Binding-site contacts:
Ligand atom C19 contacts residue ASP149 of chain 1.A at 3.6 Å.
Ligand atom N8 contacts residue ALA34 of chain 1.A at 3.5 Å.
Ligand atom C15 contacts residue VAL21 of chain 1.A at 3.8 Å (hydrophobic).
Ligand atom N8 contacts residue GLU86 of chain 1.A at 3.2 Å (salt-bridge).
Ligand atom C1 contacts residue GLY14 of chain 1.A at 3.9 Å.
Ligand atom N21 contacts residue ASP149 of chain 1.A at 3.1 Å (salt-bridge).
Ligand atom C17 contacts residue VAL21 of chain 1.A at 3.9 Å (hydrophobic).
Ligand atom N9 contacts residue GLU86 of chain 1.A at 2.9 Å (salt-bridge).
Ligand atom C10 contacts residue GLU86 of chain 1.A at 3.9 Å.
Ligand atom C4 contacts residue PHE291 of chain 1.A at 3.7 Å (hydrophobic).
Ligand atom C3 contacts residue PHE291 of chain 1.A at 3.5 Å (hydrophobic).
Ligand atom N18 contacts residue PHE18 of chain 1.A at 3.6 Å.
Ligand atom C1 contacts residue LEU13 of chain 1.A at 3.9 Å (hydrophobic).
Ligand atom C7 contacts residue ALA34 of chain 1.A at 3.8 Å (hydrophobic).
Ligand atom C20 contacts residue PHE18 of chain 1.A at 3.7 Å (hydrophobic).
Ligand atom C6 contacts residue LEU88 of chain 1.A at 3.5 Å (hydrophobic).
Ligand atom C22 contacts residue ASP135 of chain 1.A at 3.4 Å.
Ligand atom C7 contacts residue LEU138 of chain 1.A at 3.8 Å (hydrophobic).
Ligand atom O11 contacts residue THR69 of chain 1.A at 3.9 Å.
Ligand atom C12 contacts residue LEU138 of chain 1.A at 3.9 Å (hydrophobic).
Ligand atom C22 contacts residue ASP149 of chain 1.A at 3.4 Å.
Ligand atom C4 contacts residue VAL21 of chain 1.A at 3.6 Å (hydrophobic).
Ligand atom N21 contacts residue ASN136 of chain 1.A at 3.5 Å (h-bond).
Ligand atom O11 contacts residue MET85 of chain 1.A at 3.4 Å.
Ligand atom C10 contacts residue MET85 of chain 1.A at 3.9 Å (hydrophobic).
Ligand atom C6 contacts residue PHE291 of chain 1.A at 3.7 Å (hydrophobic).
Ligand atom C13 contacts residue VAL21 of chain 1.A at 3.6 Å (hydrophobic).
Ligand atom C13 contacts residue ALA34 of chain 1.A at 3.8 Å (hydrophobic).
Ligand atom O5 contacts residue LEU13 of chain 1.A at 3.2 Å.
Ligand atom N8 contacts residue LEU88 of chain 1.A at 3.4 Å (h-bond).
Ligand atom C3 contacts residue LEU13 of chain 1.A at 3.8 Å (hydrophobic).
Ligand atom N9 contacts residue LEU138 of chain 1.A at 3.8 Å.
Ligand atom N14 contacts residue LEU138 of chain 1.A at 3.6 Å.
Ligand atom C3 contacts residue VAL21 of chain 1.A at 3.9 Å (hydrophobic).
Ligand atom N9 contacts residue ALA34 of chain 1.A at 3.9 Å.
Ligand atom N21 contacts residue ASP135 of chain 1.A at 3.1 Å (salt-bridge).
Ligand atom C20 contacts residue ASP149 of chain 1.A at 3.5 Å.
Ligand atom O5 contacts residue PHE291 of chain 1.A at 3.3 Å.
Ligand atom N8 contacts residue LEU138 of chain 1.A at 3.9 Å.
Ligand atom C10 contacts residue LEU138 of chain 1.A at 3.8 Å (hydrophobic).

Sequence of chain 1.A:
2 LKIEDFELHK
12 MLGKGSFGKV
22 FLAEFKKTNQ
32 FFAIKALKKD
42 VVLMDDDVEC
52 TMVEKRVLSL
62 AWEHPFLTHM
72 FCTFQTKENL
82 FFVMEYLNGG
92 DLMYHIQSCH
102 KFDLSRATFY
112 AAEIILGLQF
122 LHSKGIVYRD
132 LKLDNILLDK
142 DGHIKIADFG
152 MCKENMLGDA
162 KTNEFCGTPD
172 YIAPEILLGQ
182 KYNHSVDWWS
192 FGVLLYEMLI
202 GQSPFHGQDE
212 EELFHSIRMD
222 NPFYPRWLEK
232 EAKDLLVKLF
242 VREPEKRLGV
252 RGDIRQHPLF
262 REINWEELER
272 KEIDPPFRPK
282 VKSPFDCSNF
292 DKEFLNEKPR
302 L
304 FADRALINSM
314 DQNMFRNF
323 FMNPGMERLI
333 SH

This protein binds this small molecule.
Small molecule (SMILES): Cc1cc2c(cc1NC1CNC1)N1C(=NNC(=O)[C@H]1C)CO2